A protein and the small-molecule ligand that binds it are described below.
Small molecule (SMILES): CC(=O)N[C@H]1[C@H](O[C@H]2[C@H](O)[C@@H](NC(C)=O)CO[C@@H]2CO)O[C@H](CO)[C@@H](O)[C@@H]1O

Binding-site contacts:
Ligand atom C8 contacts residue ASN316 of chain 1.A at 3.6 Å.
Ligand atom O6 contacts residue THR318 of chain 1.A at 4.0 Å.
Ligand atom O5 contacts residue ASN316 of chain 1.A at 2.3 Å (h-bond).
Ligand atom O6 contacts residue ASP319 of chain 1.A at 2.9 Å (salt-bridge).
Ligand atom C3 contacts residue ASN316 of chain 1.A at 3.7 Å.
Ligand atom C1 contacts residue ASP319 of chain 1.A at 4.0 Å.
Ligand atom C6 contacts residue ASP319 of chain 1.A at 3.3 Å.
Ligand atom O7 contacts residue ASN316 of chain 1.A at 4.2 Å.
Ligand atom C2 contacts residue NA1 of chain 1.K at 4.5 Å.
Ligand atom C4 contacts residue ASN316 of chain 1.A at 4.2 Å.
Ligand atom C7 contacts residue ASN316 of chain 1.A at 3.4 Å.
Ligand atom C2 contacts residue ASN316 of chain 1.A at 2.3 Å.
Ligand atom C5 contacts residue ASN316 of chain 1.A at 3.6 Å.
Ligand atom O5 contacts residue ASP319 of chain 1.A at 3.2 Å (salt-bridge).
Ligand atom C1 contacts residue ASN316 of chain 1.A at 1.4 Å.
Ligand atom O7 contacts residue ILE249 of chain 1.A at 4.4 Å.
Ligand atom C1 contacts residue THR318 of chain 1.A at 4.1 Å.
Ligand atom O7 contacts residue THR318 of chain 1.A at 4.3 Å.
Ligand atom N2 contacts residue NA1 of chain 1.K at 4.0 Å.
Ligand atom N2 contacts residue ASN316 of chain 1.A at 2.8 Å (h-bond).
Ligand atom C5 contacts residue THR318 of chain 1.A at 4.1 Å.
Ligand atom C1 contacts residue NA1 of chain 1.K at 4.0 Å.
Ligand atom C5 contacts residue ASP319 of chain 1.A at 3.9 Å.
Ligand atom O5 contacts residue THR318 of chain 1.A at 4.1 Å.

Sequence of chain 1.A:
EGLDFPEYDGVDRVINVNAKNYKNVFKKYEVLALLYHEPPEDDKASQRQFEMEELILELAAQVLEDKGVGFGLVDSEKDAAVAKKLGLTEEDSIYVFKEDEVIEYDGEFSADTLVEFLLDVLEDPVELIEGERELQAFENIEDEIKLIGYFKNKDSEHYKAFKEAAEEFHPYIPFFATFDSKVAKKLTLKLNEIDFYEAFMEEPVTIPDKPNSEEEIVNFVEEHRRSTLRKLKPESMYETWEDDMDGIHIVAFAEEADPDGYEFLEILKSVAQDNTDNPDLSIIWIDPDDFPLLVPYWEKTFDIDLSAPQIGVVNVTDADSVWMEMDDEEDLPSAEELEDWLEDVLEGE